Sequence of chain 8.D:
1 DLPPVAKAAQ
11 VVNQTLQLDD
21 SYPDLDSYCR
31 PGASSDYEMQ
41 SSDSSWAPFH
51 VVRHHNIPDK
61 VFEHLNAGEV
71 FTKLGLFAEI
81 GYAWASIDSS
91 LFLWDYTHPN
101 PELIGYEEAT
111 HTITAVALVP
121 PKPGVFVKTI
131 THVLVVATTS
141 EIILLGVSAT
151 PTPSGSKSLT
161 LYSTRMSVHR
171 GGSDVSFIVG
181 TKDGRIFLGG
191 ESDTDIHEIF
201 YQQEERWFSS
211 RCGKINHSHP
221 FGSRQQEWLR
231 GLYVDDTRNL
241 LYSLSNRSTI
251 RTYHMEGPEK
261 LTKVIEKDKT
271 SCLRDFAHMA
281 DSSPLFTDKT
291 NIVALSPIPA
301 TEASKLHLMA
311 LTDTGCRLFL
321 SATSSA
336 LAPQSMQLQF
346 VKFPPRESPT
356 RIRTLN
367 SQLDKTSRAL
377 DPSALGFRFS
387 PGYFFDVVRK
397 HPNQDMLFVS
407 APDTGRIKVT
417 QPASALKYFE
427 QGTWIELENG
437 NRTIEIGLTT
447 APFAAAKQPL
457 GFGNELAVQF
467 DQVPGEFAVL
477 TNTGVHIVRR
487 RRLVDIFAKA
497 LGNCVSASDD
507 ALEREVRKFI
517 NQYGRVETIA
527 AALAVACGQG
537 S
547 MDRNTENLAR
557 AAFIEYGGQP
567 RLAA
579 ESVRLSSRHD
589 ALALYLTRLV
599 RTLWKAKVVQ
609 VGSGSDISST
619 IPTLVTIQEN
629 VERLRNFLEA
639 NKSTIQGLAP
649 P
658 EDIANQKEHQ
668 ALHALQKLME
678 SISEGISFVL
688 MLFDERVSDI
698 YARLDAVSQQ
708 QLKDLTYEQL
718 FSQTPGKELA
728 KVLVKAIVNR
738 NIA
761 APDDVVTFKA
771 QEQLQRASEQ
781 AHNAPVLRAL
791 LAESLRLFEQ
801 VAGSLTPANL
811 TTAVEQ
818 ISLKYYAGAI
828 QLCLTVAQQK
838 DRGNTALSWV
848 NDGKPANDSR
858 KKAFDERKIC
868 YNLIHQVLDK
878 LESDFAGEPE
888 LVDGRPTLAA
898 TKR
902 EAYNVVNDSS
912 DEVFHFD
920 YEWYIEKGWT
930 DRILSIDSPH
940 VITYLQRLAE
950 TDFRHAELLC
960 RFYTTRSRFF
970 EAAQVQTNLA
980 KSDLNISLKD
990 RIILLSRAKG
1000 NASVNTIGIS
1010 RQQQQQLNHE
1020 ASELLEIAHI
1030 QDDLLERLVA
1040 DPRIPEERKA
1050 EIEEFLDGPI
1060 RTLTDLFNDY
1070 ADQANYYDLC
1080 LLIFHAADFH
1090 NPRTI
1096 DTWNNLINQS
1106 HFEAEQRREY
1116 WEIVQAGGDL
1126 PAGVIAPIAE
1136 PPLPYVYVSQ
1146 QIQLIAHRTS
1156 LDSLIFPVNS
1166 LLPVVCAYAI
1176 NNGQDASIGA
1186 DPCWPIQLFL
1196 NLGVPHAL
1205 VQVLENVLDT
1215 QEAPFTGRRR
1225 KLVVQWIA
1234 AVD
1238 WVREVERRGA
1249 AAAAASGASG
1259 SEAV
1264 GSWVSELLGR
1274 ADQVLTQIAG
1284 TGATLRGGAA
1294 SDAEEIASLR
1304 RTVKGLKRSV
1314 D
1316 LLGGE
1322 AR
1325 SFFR

This protein binds this small molecule.
Small molecule (SMILES): CSCC[C@H](NC(=O)[C@@H]1CCCN1C(=O)[C@H](CC(C)C)NC(=O)[C@H](CC(C)C)NC(=O)[C@H](CCCCN)NC(=O)[C@H](C)NC(=O)[C@H](CCCCN)NC(=O)[C@@H](N)CCCN=C(N)N)C(=O)N[C@@H](CCC(=O)O)C(=O)N[C@@H](CCC(=O)O)C(=O)N[C@@H](C)C(=O)N[C@@H](CC(C)C)C(=O)N[C@@H](CC(C)C)C(=O)N1CCC[C@H]1C=O

Binding-site contacts:
Ligand atom N contacts residue VAL125 of chain 8.D at 3.5 Å (h-bond).
Ligand atom CA contacts residue ILE130 of chain 8.D at 3.2 Å (hydrophobic).
Ligand atom CB contacts residue VAL125 of chain 8.D at 2.6 Å (hydrophobic).
Ligand atom CD1 contacts residue GLN203 of chain 8.D at 3.4 Å.
Ligand atom CD1 contacts residue TYR162 of chain 8.D at 2.8 Å (hydrophobic).
Ligand atom CB contacts residue GLY105 of chain 8.D at 3.2 Å.
Ligand atom SD contacts residue ARG165 of chain 8.D at 2.3 Å (salt-bridge).
Ligand atom O contacts residue SER163 of chain 8.D at 3.6 Å (h-bond).
Ligand atom CE contacts residue ARG165 of chain 8.D at 2.8 Å.
Ligand atom CD2 contacts residue PHE126 of chain 8.D at 3.3 Å (hydrophobic).
Ligand atom O contacts residue ILE130 of chain 8.D at 3.5 Å.
Ligand atom N contacts residue GLY105 of chain 8.D at 3.1 Å (h-bond).
Ligand atom CA contacts residue GLN203 of chain 8.D at 3.5 Å.
Ligand atom C contacts residue VAL127 of chain 8.D at 3.0 Å (hydrophobic).
Ligand atom CG contacts residue PHE126 of chain 8.D at 3.7 Å (hydrophobic).
Ligand atom C contacts residue VAL127 of chain 8.D at 3.5 Å (hydrophobic).
Ligand atom CB contacts residue TYR162 of chain 8.D at 2.6 Å (hydrophobic).
Ligand atom CD contacts residue GLN203 of chain 8.D at 2.8 Å.
Ligand atom O contacts residue LEU103 of chain 8.D at 3.6 Å.
Ligand atom O contacts residue GLN203 of chain 8.D at 1.3 Å (h-bond).
Ligand atom O contacts residue TYR162 of chain 8.D at 3.4 Å.
Ligand atom O contacts residue LEU161 of chain 8.D at 3.3 Å (h-bond).
Ligand atom CA contacts residue TYR162 of chain 8.D at 3.5 Å (hydrophobic).
Ligand atom CA contacts residue LEU161 of chain 8.D at 3.2 Å (hydrophobic).
Ligand atom CB contacts residue ILE104 of chain 8.D at 3.5 Å (hydrophobic).
Ligand atom C contacts residue GLN203 of chain 8.D at 2.3 Å.
Ligand atom N contacts residue GLN203 of chain 8.D at 2.9 Å (h-bond).
Ligand atom CA contacts residue PHE126 of chain 8.D at 3.2 Å (hydrophobic).
Ligand atom C contacts residue ILE130 of chain 8.D at 3.7 Å (hydrophobic).
Ligand atom CD2 contacts residue LEU161 of chain 8.D at 3.4 Å (hydrophobic).
Ligand atom CA contacts residue VAL127 of chain 8.D at 3.6 Å (hydrophobic).
Ligand atom CA contacts residue VAL125 of chain 8.D at 3.1 Å (hydrophobic).
Ligand atom CG contacts residue TYR162 of chain 8.D at 3.1 Å (hydrophobic).
Ligand atom O contacts residue PHE126 of chain 8.D at 2.8 Å.
Ligand atom N contacts residue GLN203 of chain 8.D at 3.7 Å.
Ligand atom O contacts residue VAL127 of chain 8.D at 1.8 Å (h-bond).
Ligand atom O contacts residue VAL127 of chain 8.D at 2.2 Å.
Ligand atom N contacts residue LEU161 of chain 8.D at 3.3 Å (h-bond).
Ligand atom CB contacts residue ILE130 of chain 8.D at 3.4 Å (hydrophobic).
Ligand atom C contacts residue TYR162 of chain 8.D at 3.5 Å (hydrophobic).